This protein binds this small molecule.
Small molecule (SMILES): CC(=O)N[C@H]1[C@H](O[C@H]2[C@H](O)[C@@H](NC(C)=O)CO[C@@H]2CO)O[C@H](CO)[C@@H](O[C@@H]2O[C@H](CO)[C@@H](O)[C@H](O)[C@@H]2O)[C@@H]1O

Sequence of chain 1.B:
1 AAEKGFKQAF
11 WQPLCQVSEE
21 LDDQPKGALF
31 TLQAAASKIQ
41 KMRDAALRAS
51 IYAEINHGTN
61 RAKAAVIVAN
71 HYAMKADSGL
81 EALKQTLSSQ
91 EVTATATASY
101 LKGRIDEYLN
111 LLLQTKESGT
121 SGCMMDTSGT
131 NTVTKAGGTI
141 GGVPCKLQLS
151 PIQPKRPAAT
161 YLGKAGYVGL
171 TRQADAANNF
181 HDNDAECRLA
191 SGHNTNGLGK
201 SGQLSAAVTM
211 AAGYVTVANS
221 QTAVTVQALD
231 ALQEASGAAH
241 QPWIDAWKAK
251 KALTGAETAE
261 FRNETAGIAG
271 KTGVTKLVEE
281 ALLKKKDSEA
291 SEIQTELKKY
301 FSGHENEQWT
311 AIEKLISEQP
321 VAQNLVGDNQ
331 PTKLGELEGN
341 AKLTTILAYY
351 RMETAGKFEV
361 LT

Binding-site contacts:
Ligand atom N2 contacts residue MET42 of chain 1.B at 3.4 Å (h-bond).
Ligand atom O5 contacts residue ARG48 of chain 1.B at 3.9 Å.
Ligand atom C8 contacts residue ILE316 of chain 1.B at 4.0 Å (hydrophobic).
Ligand atom O7 contacts residue ARG48 of chain 1.B at 3.1 Å (salt-bridge).
Ligand atom C3 contacts residue GLY335 of chain 1.B at 3.1 Å.
Ligand atom O7 contacts residue LYS41 of chain 1.B at 3.4 Å.
Ligand atom C7 contacts residue ASN263 of chain 1.B at 3.7 Å.
Ligand atom C4 contacts residue GLY335 of chain 1.B at 4.0 Å.
Ligand atom C7 contacts residue MET42 of chain 1.B at 3.9 Å (hydrophobic).
Ligand atom C2 contacts residue GLY335 of chain 1.B at 3.0 Å.
Ligand atom C8 contacts residue LYS41 of chain 1.B at 3.4 Å.
Ligand atom O5 contacts residue TYR72 of chain 1.B at 3.3 Å (h-bond).
Ligand atom O3 contacts residue GLY335 of chain 1.B at 4.0 Å.
Ligand atom O3 contacts residue SER317 of chain 1.B at 3.0 Å (h-bond).
Ligand atom O3 contacts residue LYS41 of chain 1.B at 3.5 Å (salt-bridge).
Ligand atom O4 contacts residue GLY335 of chain 1.B at 4.0 Å.
Ligand atom O7 contacts residue ASN263 of chain 1.B at 4.0 Å.
Ligand atom C2 contacts residue ASN263 of chain 1.B at 2.5 Å.
Ligand atom C8 contacts residue LYS38 of chain 1.B at 3.3 Å.
Ligand atom C2 contacts residue ARG48 of chain 1.B at 3.8 Å.
Ligand atom C1 contacts residue ASN263 of chain 1.B at 1.5 Å.
Ligand atom C6 contacts residue TYR72 of chain 1.B at 3.4 Å (hydrophobic).
Ligand atom O7 contacts residue ALA45 of chain 1.B at 3.2 Å.
Ligand atom N2 contacts residue LYS41 of chain 1.B at 3.8 Å.
Ligand atom C5 contacts residue TYR72 of chain 1.B at 3.3 Å (hydrophobic).
Ligand atom O4 contacts residue GLU336 of chain 1.B at 3.8 Å.
Ligand atom N2 contacts residue SER317 of chain 1.B at 3.7 Å.
Ligand atom O3 contacts residue GLY335 of chain 1.B at 3.0 Å.
Ligand atom C6 contacts residue GLU313 of chain 1.B at 3.5 Å.
Ligand atom C3 contacts residue SER317 of chain 1.B at 3.8 Å.
Ligand atom C1 contacts residue GLY335 of chain 1.B at 3.0 Å.
Ligand atom O5 contacts residue ASN263 of chain 1.B at 2.3 Å (h-bond).
Ligand atom C3 contacts residue ASN263 of chain 1.B at 3.9 Å.
Ligand atom C5 contacts residue ASN263 of chain 1.B at 3.7 Å.
Ligand atom N2 contacts residue ASN263 of chain 1.B at 3.0 Å (h-bond).
Ligand atom O4 contacts residue ALA45 of chain 1.B at 4.0 Å.
Ligand atom C3 contacts residue LYS41 of chain 1.B at 3.8 Å.
Ligand atom C1 contacts residue TYR72 of chain 1.B at 3.8 Å (hydrophobic).
Ligand atom C8 contacts residue MET42 of chain 1.B at 3.5 Å (hydrophobic).
Ligand atom C7 contacts residue LYS41 of chain 1.B at 3.5 Å.